Sequence of chain 1.A:
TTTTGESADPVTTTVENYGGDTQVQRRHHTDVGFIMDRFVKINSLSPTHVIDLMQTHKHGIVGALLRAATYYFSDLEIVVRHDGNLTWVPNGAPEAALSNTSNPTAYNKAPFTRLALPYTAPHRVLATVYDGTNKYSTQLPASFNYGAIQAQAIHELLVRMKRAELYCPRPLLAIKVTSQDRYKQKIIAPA

Sequence of chain 1.B:
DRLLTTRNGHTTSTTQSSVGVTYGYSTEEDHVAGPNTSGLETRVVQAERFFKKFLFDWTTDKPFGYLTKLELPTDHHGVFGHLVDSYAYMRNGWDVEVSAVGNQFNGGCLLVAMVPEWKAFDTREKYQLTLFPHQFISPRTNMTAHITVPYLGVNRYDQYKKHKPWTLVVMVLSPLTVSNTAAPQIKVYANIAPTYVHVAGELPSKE

Binding-site contacts:
Ligand atom O3 contacts residue ASP59 of chain 5.C at 4.0 Å.
Ligand atom C3 contacts residue LYS193 of chain 1.A at 3.6 Å.
Ligand atom S1 contacts residue ASP58 of chain 5.C at 3.7 Å.
Ligand atom O5 contacts residue ARG135 of chain 1.B at 3.2 Å.
Ligand atom O3 contacts residue ARG56 of chain 5.C at 3.9 Å.
Ligand atom O2S contacts residue ARG56 of chain 5.C at 4.1 Å.
Ligand atom O3S contacts residue THR134 of chain 1.B at 3.3 Å (h-bond).
Ligand atom O1 contacts residue ASP133 of chain 1.B at 4.1 Å.
Ligand atom C2 contacts residue LYS193 of chain 1.A at 3.6 Å.
Ligand atom O6S contacts residue ARG56 of chain 5.C at 3.7 Å.
Ligand atom O4 contacts residue THR195 of chain 1.A at 3.7 Å.
Ligand atom O6S contacts residue ASN88 of chain 5.C at 3.9 Å.
Ligand atom S2 contacts residue ASN88 of chain 5.C at 4.0 Å.
Ligand atom O6B contacts residue LYS193 of chain 1.A at 4.1 Å.
Ligand atom C6 contacts residue ARG135 of chain 1.B at 3.8 Å.
Ligand atom O2S contacts residue ASP58 of chain 5.C at 2.3 Å (salt-bridge).
Ligand atom O6 contacts residue LYS193 of chain 1.A at 3.5 Å.
Ligand atom C3 contacts residue ARG56 of chain 5.C at 3.9 Å.
Ligand atom O5S contacts residue ASN88 of chain 5.C at 3.0 Å (h-bond).
Ligand atom C5 contacts residue ARG135 of chain 1.B at 4.1 Å.
Ligand atom S2 contacts residue ARG56 of chain 5.C at 3.4 Å (salt-bridge).
Ligand atom S1 contacts residue ASP59 of chain 5.C at 3.7 Å.
Ligand atom O1S contacts residue ASP58 of chain 5.C at 4.1 Å.
Ligand atom O3S contacts residue LYS193 of chain 1.A at 3.1 Å (salt-bridge).
Ligand atom O5S contacts residue ARG135 of chain 1.B at 3.6 Å.
Ligand atom O6S contacts residue LYS193 of chain 1.A at 3.4 Å.
Ligand atom O5 contacts residue LYS193 of chain 1.A at 3.6 Å.
Ligand atom O6 contacts residue ARG135 of chain 1.B at 3.6 Å.
Ligand atom O2S contacts residue ASP59 of chain 5.C at 3.2 Å.
Ligand atom N2 contacts residue ARG56 of chain 5.C at 3.9 Å.
Ligand atom O3 contacts residue LYS193 of chain 1.A at 2.8 Å (salt-bridge).
Ligand atom C1 contacts residue ASP133 of chain 1.B at 4.0 Å.
Ligand atom O4S contacts residue ARG56 of chain 5.C at 2.5 Å (salt-bridge).
Ligand atom C5 contacts residue THR134 of chain 1.B at 3.9 Å.
Ligand atom O6S contacts residue ARG135 of chain 1.B at 3.7 Å.
Ligand atom C6 contacts residue THR134 of chain 1.B at 3.5 Å.
Ligand atom C4 contacts residue LYS193 of chain 1.A at 3.4 Å.
Ligand atom O5S contacts residue ARG56 of chain 5.C at 3.6 Å (salt-bridge).
Ligand atom O1S contacts residue ASP59 of chain 5.C at 3.0 Å.
Ligand atom S2 contacts residue ARG135 of chain 1.B at 4.0 Å.

This protein binds this small molecule.
Small molecule (SMILES): O=C(O)[C@@H]1O[C@@H](O[C@H]2[C@H](O)[C@@H](NS(=O)(=O)O)[C@@H](O)O[C@@H]2COS(=O)(=O)O)[C@H](OS(=O)(=O)O)[C@@H](O)[C@@H]1O[C@H]1O[C@H](COS(=O)(=O)O)[C@@H](O)[C@H](O)[C@H]1NS(=O)(=O)O

Sequence of chain 5.C:
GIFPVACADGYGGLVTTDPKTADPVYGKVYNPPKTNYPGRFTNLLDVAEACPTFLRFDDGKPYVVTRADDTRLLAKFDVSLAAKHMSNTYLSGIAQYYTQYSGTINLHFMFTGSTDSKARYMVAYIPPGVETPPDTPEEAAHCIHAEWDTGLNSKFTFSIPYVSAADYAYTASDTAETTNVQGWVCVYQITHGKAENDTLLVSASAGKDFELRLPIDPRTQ